The small molecule below binds the protein below.
Small molecule (SMILES): O=C1NCCc2[nH]c(-c3ccnc(-c4cnc5ccccc5c4)c3)cc21

Sequence of chain 1.L:
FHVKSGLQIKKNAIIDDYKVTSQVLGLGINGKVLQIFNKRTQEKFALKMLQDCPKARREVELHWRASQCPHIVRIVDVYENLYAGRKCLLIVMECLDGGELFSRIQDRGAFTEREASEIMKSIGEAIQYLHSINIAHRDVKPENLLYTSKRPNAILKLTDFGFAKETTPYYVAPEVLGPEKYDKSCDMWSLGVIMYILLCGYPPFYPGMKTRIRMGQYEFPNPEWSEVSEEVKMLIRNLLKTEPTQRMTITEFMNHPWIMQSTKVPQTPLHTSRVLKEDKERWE

Binding-site contacts:
Ligand atom C3 contacts residue MET108 of chain 1.L at 3.9 Å (hydrophobic).
Ligand atom C3 contacts residue THR176 of chain 1.L at 3.9 Å.
Ligand atom C18 contacts residue LEU111 of chain 1.L at 3.2 Å (hydrophobic).
Ligand atom C4 contacts residue THR176 of chain 1.L at 3.9 Å.
Ligand atom O26 contacts residue LYS63 of chain 1.L at 3.4 Å (salt-bridge).
Ligand atom N15 contacts residue LEU111 of chain 1.L at 2.9 Å (h-bond).
Ligand atom C20 contacts residue LEU111 of chain 1.L at 3.8 Å (hydrophobic).
Ligand atom C8 contacts residue ASN161 of chain 1.L at 3.6 Å.
Ligand atom C8 contacts residue LEU42 of chain 1.L at 3.6 Å (hydrophobic).
Ligand atom C9 contacts residue LEU42 of chain 1.L at 3.7 Å (hydrophobic).
Ligand atom N7 contacts residue ASP177 of chain 1.L at 3.1 Å (salt-bridge).
Ligand atom O26 contacts residue ASP177 of chain 1.L at 3.1 Å (salt-bridge).
Ligand atom C6 contacts residue LYS63 of chain 1.L at 3.8 Å.
Ligand atom C21 contacts residue ASP112 of chain 1.L at 3.8 Å.
Ligand atom N16 contacts residue ASP112 of chain 1.L at 3.3 Å.
Ligand atom N7 contacts residue LYS63 of chain 1.L at 3.7 Å.
Ligand atom C19 contacts residue LEU111 of chain 1.L at 3.5 Å (hydrophobic).
Ligand atom C8 contacts residue ASP177 of chain 1.L at 3.3 Å.
Ligand atom N1 contacts residue VAL48 of chain 1.L at 3.8 Å.
Ligand atom C12 contacts residue LEU163 of chain 1.L at 3.6 Å (hydrophobic).
Ligand atom N16 contacts residue LEU40 of chain 1.L at 3.6 Å.
Ligand atom C14 contacts residue LEU111 of chain 1.L at 3.7 Å (hydrophobic).
Ligand atom C10 contacts residue ALA61 of chain 1.L at 3.7 Å (hydrophobic).
Ligand atom C17 contacts residue CYS110 of chain 1.L at 3.7 Å (hydrophobic).
Ligand atom C10 contacts residue GLU109 of chain 1.L at 3.3 Å.
Ligand atom C10 contacts residue LEU111 of chain 1.L at 3.5 Å (hydrophobic).
Ligand atom C19 contacts residue LEU40 of chain 1.L at 3.6 Å (hydrophobic).
Ligand atom C17 contacts residue LEU40 of chain 1.L at 3.8 Å (hydrophobic).
Ligand atom C21 contacts residue LEU111 of chain 1.L at 3.8 Å (hydrophobic).
Ligand atom N7 contacts residue GLY43 of chain 1.L at 3.5 Å.
Ligand atom C13 contacts residue LEU163 of chain 1.L at 3.5 Å (hydrophobic).
Ligand atom C21 contacts residue LEU40 of chain 1.L at 3.7 Å (hydrophobic).
Ligand atom C9 contacts residue GLY43 of chain 1.L at 3.9 Å.
Ligand atom C17 contacts residue LEU111 of chain 1.L at 3.2 Å (hydrophobic).
Ligand atom C4 contacts residue VAL48 of chain 1.L at 3.7 Å (hydrophobic).
Ligand atom C5 contacts residue VAL48 of chain 1.L at 3.6 Å (hydrophobic).
Ligand atom N16 contacts residue LEU111 of chain 1.L at 3.5 Å (h-bond).
Ligand atom C6 contacts residue ASP177 of chain 1.L at 3.7 Å.
Ligand atom C8 contacts residue GLY43 of chain 1.L at 3.5 Å.
Ligand atom C17 contacts residue ASP112 of chain 1.L at 3.8 Å.